Binding-site contacts:
Ligand atom NZ contacts residue ASP205 of chain 1.B at 2.8 Å (salt-bridge).
Ligand atom CG contacts residue GLN67 of chain 1.B at 3.1 Å.
Ligand atom NH2 contacts residue ALA68 of chain 1.B at 3.3 Å.
Ligand atom NE1 contacts residue GLU200 of chain 1.B at 3.3 Å (salt-bridge).
Ligand atom CE contacts residue GLU185 of chain 1.B at 3.3 Å.
Ligand atom O contacts residue ARG69 of chain 1.B at 3.2 Å.
Ligand atom CD contacts residue ASP199 of chain 1.B at 3.8 Å.
Ligand atom N contacts residue ALA68 of chain 1.B at 3.2 Å (h-bond).
Ligand atom CD1 contacts residue GLU200 of chain 1.B at 3.1 Å.
Ligand atom O contacts residue ASN71 of chain 1.B at 2.9 Å (h-bond).
Ligand atom C contacts residue SER70 of chain 1.B at 3.7 Å.
Ligand atom O contacts residue SER70 of chain 1.B at 2.5 Å (h-bond).
Ligand atom CE contacts residue GLU177 of chain 1.B at 3.4 Å.
Ligand atom N contacts residue GLU200 of chain 1.B at 3.1 Å (salt-bridge).
Ligand atom CE contacts residue GLU200 of chain 1.B at 3.2 Å.
Ligand atom O contacts residue SER70 of chain 1.B at 3.3 Å (h-bond).
Ligand atom CB contacts residue GLN67 of chain 1.B at 2.8 Å.
Ligand atom CB contacts residue GLU200 of chain 1.B at 3.5 Å.
Ligand atom CE contacts residue ASP94 of chain 1.B at 3.3 Å.
Ligand atom C contacts residue MET202 of chain 1.B at 3.8 Å (hydrophobic).
Ligand atom O contacts residue ARG69 of chain 1.B at 3.3 Å.
Ligand atom CE contacts residue ASP199 of chain 1.B at 3.6 Å.
Ligand atom C contacts residue ALA68 of chain 1.B at 3.9 Å (hydrophobic).
Ligand atom NZ contacts residue ASP94 of chain 1.B at 3.1 Å (salt-bridge).
Ligand atom CA contacts residue GLN67 of chain 1.B at 3.7 Å.
Ligand atom C contacts residue ARG69 of chain 1.B at 3.9 Å.
Ligand atom NZ contacts residue GLU177 of chain 1.B at 2.7 Å (salt-bridge).
Ligand atom CE contacts residue ASP205 of chain 1.B at 3.2 Å.
Ligand atom N contacts residue GLU200 of chain 1.B at 3.8 Å.
Ligand atom O contacts residue ASN71 of chain 1.B at 3.5 Å.
Ligand atom CG contacts residue ASN71 of chain 1.B at 3.8 Å.
Ligand atom CA contacts residue ALA68 of chain 1.B at 3.6 Å (hydrophobic).
Ligand atom CZ contacts residue ALA68 of chain 1.B at 3.6 Å (hydrophobic).
Ligand atom NZ contacts residue GLU200 of chain 1.B at 2.9 Å (salt-bridge).
Ligand atom CB contacts residue ALA68 of chain 1.B at 3.9 Å (hydrophobic).
Ligand atom O contacts residue MET202 of chain 1.B at 2.9 Å (h-bond).
Ligand atom NZ contacts residue GLU185 of chain 1.B at 2.6 Å (salt-bridge).
Ligand atom CD contacts residue GLN67 of chain 1.B at 3.4 Å.
Ligand atom CA contacts residue GLU200 of chain 1.B at 3.8 Å.
Ligand atom NZ contacts residue ASP199 of chain 1.B at 2.8 Å (salt-bridge).

Sequence of chain 1.B:
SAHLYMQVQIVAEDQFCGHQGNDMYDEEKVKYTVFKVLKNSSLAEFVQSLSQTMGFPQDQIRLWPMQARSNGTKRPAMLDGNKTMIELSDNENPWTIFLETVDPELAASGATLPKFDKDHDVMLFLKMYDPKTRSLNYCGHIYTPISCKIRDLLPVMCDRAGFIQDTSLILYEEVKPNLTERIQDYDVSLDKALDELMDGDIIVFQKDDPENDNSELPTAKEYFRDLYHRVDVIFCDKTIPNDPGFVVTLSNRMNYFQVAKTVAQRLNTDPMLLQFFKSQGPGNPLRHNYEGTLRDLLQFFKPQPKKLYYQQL

The small molecule below binds the protein below.
Small molecule (SMILES): NCCCC[C@H](NC(=O)CN)C(=O)NCC(=O)N[C@@H](CCCCN)C(=O)N[C@@H](CC1=CN=C2C=CC=CC12)C(=O)N[C@@H](CCCCN)C(=O)N[C@H](C=O)CCCN=C(N)N